Sequence of chain 1.A:
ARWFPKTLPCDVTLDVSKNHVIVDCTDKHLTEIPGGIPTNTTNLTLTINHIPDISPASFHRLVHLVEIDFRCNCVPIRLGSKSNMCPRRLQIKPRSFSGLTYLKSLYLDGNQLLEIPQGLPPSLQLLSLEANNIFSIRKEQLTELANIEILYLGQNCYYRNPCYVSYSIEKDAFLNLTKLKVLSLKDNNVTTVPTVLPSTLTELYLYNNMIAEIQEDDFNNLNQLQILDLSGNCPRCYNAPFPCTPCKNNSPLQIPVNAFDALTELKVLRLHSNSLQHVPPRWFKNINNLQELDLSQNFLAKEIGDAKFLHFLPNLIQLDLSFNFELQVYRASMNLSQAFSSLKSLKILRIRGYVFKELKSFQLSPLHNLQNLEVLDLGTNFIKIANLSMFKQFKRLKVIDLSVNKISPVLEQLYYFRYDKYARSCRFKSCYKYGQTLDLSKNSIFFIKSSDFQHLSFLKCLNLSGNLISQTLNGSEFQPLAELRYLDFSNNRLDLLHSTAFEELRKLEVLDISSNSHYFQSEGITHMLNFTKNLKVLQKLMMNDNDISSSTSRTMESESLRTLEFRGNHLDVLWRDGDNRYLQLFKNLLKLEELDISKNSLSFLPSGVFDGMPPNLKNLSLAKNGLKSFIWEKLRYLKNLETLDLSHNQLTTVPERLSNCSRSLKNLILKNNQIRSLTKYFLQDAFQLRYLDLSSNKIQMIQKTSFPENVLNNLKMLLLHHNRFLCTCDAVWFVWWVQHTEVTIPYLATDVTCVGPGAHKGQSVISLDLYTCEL

Binding-site contacts:
Ligand atom O4 contacts residue ASP113 of chain 1.A at 3.4 Å.
Ligand atom C6 contacts residue ARG451 of chain 1.A at 3.4 Å.
Ligand atom O3' contacts residue HIS608 of chain 1.B at 3.3 Å (h-bond).
Ligand atom N4 contacts residue SER452 of chain 1.A at 3.3 Å.
Ligand atom C2' contacts residue ARG451 of chain 1.A at 2.9 Å.
Ligand atom O2' contacts residue GLN159 of chain 1.A at 3.0 Å (h-bond).
Ligand atom OP2 contacts residue ARG614 of chain 1.B at 2.3 Å (salt-bridge).
Ligand atom O4' contacts residue ALA450 of chain 1.A at 3.0 Å.
Ligand atom O2' contacts residue ARG445 of chain 1.A at 3.2 Å (salt-bridge).
Ligand atom O4 contacts residue ARG451 of chain 1.A at 3.1 Å (salt-bridge).
Ligand atom OP1 contacts residue ARG164 of chain 1.A at 3.5 Å (salt-bridge).
Ligand atom O3' contacts residue LEU83 of chain 1.A at 3.3 Å.
Ligand atom C5 contacts residue ARG614 of chain 1.B at 3.3 Å.
Ligand atom C4' contacts residue ALA450 of chain 1.A at 3.4 Å (hydrophobic).
Ligand atom C4' contacts residue ASP447 of chain 1.A at 3.5 Å.
Ligand atom C3' contacts residue ASP610 of chain 1.B at 3.2 Å.
Ligand atom OP1 contacts residue TYR162 of chain 1.A at 2.6 Å (h-bond).
Ligand atom O5' contacts residue SER85 of chain 1.A at 3.5 Å (h-bond).
Ligand atom O4 contacts residue ARG75 of chain 1.A at 3.1 Å (salt-bridge).
Ligand atom O3' contacts residue CYS453 of chain 1.A at 3.3 Å (h-bond).
Ligand atom O5' contacts residue GLY84 of chain 1.A at 3.4 Å.
Ligand atom OP1 contacts residue TYR446 of chain 1.A at 3.2 Å (h-bond).
Ligand atom N3 contacts residue GLU134 of chain 1.A at 3.1 Å (salt-bridge).
Ligand atom O2' contacts residue ARG451 of chain 1.A at 2.6 Å (salt-bridge).
Ligand atom O2 contacts residue GLN159 of chain 1.A at 3.0 Å (h-bond).
Ligand atom O2 contacts residue GLU134 of chain 1.A at 3.4 Å (salt-bridge).
Ligand atom OP2 contacts residue CYS453 of chain 1.A at 2.8 Å (h-bond).
Ligand atom O2' contacts residue ASP447 of chain 1.A at 3.2 Å (salt-bridge).
Ligand atom OP2 contacts residue SER452 of chain 1.A at 3.5 Å.
Ligand atom O2' contacts residue CYS453 of chain 1.A at 3.1 Å.
Ligand atom OP2 contacts residue ARG164 of chain 1.A at 2.9 Å (salt-bridge).
Ligand atom N1 contacts residue ARG451 of chain 1.A at 3.4 Å (salt-bridge).
Ligand atom O3' contacts residue ASP610 of chain 1.B at 2.8 Å (salt-bridge).
Ligand atom OP1 contacts residue LEU83 of chain 1.A at 3.4 Å.
Ligand atom C4 contacts residue SER452 of chain 1.A at 3.5 Å.
Ligand atom O3' contacts residue TYR162 of chain 1.A at 3.4 Å (h-bond).
Ligand atom O3' contacts residue GLN159 of chain 1.A at 3.4 Å (h-bond).
Ligand atom C5 contacts residue CYS453 of chain 1.A at 3.5 Å (hydrophobic).
Ligand atom O6 contacts residue HIS54 of chain 1.A at 3.0 Å.
Ligand atom O2' contacts residue ILE52 of chain 1.A at 3.4 Å.

A protein and the small-molecule ligand that binds it are described below.
Small molecule (SMILES): Nc1ccn([C@@H]2O[C@H](CO[P](=O)(O)O[C@H]3[C@@H](O)[C@H](n4ccc(N)nc4=O)O[C@@H]3CO[P](=O)(O)O[C@H]3[C@@H](O)[C@H](n4ccc(N)nc4=O)O[C@@H]3CO[P](=O)(O)O[C@H]3[C@@H](O)[C@H](n4ccc(=O)[nH]c4=O)O[C@@H]3CO[P](=O)(O)O[C@H]3[C@@H](O)[C@H](n4cnc5c(=O)nc(N)[nH]c54)O[C@@H]3CO)[C@@H](O)[C@H]2O)c(=O)n1

Sequence of chain 1.B:
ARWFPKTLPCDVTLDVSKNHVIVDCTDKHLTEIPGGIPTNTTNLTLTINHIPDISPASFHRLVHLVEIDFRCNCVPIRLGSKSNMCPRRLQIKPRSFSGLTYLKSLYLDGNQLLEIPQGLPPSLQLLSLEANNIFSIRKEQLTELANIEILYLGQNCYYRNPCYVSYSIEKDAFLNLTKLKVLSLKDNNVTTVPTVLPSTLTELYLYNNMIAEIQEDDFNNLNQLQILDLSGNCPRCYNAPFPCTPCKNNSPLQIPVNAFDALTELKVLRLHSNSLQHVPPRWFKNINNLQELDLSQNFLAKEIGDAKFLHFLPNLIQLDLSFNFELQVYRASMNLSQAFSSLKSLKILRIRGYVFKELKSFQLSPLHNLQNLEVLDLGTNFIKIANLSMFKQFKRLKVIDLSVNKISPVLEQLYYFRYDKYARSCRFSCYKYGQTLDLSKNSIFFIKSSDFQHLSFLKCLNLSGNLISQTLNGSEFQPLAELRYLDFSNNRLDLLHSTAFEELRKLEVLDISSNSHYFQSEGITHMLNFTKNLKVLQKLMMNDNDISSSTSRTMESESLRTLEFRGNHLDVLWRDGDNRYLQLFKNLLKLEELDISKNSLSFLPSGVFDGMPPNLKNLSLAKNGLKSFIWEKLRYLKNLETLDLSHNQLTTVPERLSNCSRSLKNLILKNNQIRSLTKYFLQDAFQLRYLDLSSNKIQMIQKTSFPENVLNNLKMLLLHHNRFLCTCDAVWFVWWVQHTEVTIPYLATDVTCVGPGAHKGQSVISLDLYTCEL